Sequence of chain 2.C:
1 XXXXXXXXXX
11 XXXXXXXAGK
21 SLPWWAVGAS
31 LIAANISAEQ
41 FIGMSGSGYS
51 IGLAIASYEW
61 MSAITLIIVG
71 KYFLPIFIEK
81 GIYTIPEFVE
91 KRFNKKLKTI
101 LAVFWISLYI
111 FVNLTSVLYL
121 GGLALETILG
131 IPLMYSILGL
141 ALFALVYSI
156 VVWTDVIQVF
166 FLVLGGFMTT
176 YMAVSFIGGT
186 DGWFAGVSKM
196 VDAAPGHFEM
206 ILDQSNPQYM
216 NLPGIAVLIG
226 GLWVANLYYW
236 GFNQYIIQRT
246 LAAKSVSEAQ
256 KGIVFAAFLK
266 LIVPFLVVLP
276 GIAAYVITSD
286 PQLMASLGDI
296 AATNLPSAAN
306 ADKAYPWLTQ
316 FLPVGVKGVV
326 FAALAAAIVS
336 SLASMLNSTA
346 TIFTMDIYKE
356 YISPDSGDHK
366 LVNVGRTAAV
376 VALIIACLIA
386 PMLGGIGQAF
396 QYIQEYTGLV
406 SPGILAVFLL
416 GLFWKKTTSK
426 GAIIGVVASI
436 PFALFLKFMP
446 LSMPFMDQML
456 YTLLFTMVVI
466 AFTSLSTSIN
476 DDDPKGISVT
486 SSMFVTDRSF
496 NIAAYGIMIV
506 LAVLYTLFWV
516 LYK

Binding-site contacts:
Ligand atom O2 contacts residue ASN35 of chain 2.C at 3.2 Å (h-bond).
Ligand atom O1 contacts residue GLN399 of chain 2.C at 3.6 Å.
Ligand atom C3 contacts residue TYR58 of chain 2.C at 4.3 Å (hydrophobic).
Ligand atom O1 contacts residue PHE395 of chain 2.C at 3.7 Å.
Ligand atom O2 contacts residue GLU59 of chain 2.C at 3.0 Å (salt-bridge).
Ligand atom O6 contacts residue ALA230 of chain 2.C at 4.0 Å.
Ligand atom C3 contacts residue LYS265 of chain 2.C at 3.5 Å.
Ligand atom O3 contacts residue TYR58 of chain 2.C at 3.3 Å (h-bond).
Ligand atom O2 contacts residue GLN40 of chain 2.C at 2.8 Å (h-bond).
Ligand atom O1 contacts residue GLN40 of chain 2.C at 3.1 Å (h-bond).
Ligand atom O4 contacts residue TYR58 of chain 2.C at 3.2 Å (h-bond).
Ligand atom O3 contacts residue LYS265 of chain 2.C at 2.9 Å (salt-bridge).
Ligand atom C2 contacts residue LYS265 of chain 2.C at 3.6 Å.
Ligand atom C6 contacts residue TYR58 of chain 2.C at 4.2 Å (hydrophobic).
Ligand atom C4 contacts residue TYR58 of chain 2.C at 4.2 Å (hydrophobic).
Ligand atom O3 contacts residue GLU59 of chain 2.C at 3.1 Å (salt-bridge).
Ligand atom O4 contacts residue ASN231 of chain 2.C at 2.7 Å (h-bond).
Ligand atom O4 contacts residue SER62 of chain 2.C at 3.0 Å (h-bond).
Ligand atom O6 contacts residue TYR234 of chain 2.C at 4.2 Å.
Ligand atom C4 contacts residue ASN231 of chain 2.C at 3.4 Å.
Ligand atom C5 contacts residue TYR234 of chain 2.C at 3.8 Å (hydrophobic).
Ligand atom C3 contacts residue GLU59 of chain 2.C at 3.8 Å.
Ligand atom C5 contacts residue GLN399 of chain 2.C at 4.0 Å.
Ligand atom C2 contacts residue GLN40 of chain 2.C at 3.8 Å.
Ligand atom C2 contacts residue GLU59 of chain 2.C at 3.2 Å.
Ligand atom C6 contacts residue ASN231 of chain 2.C at 3.8 Å.
Ligand atom C3 contacts residue TRP235 of chain 2.C at 3.6 Å (hydrophobic).
Ligand atom O6 contacts residue GLN399 of chain 2.C at 2.6 Å (h-bond).
Ligand atom O5 contacts residue GLN399 of chain 2.C at 3.0 Å (h-bond).
Ligand atom C6 contacts residue GLN399 of chain 2.C at 3.3 Å.
Ligand atom O2 contacts residue LYS265 of chain 2.C at 2.8 Å (salt-bridge).
Ligand atom C1 contacts residue GLN399 of chain 2.C at 3.9 Å.
Ligand atom C4 contacts residue TRP235 of chain 2.C at 3.8 Å (hydrophobic).
Ligand atom C1 contacts residue GLN40 of chain 2.C at 3.9 Å.
Ligand atom C6 contacts residue ALA230 of chain 2.C at 3.8 Å (hydrophobic).
Ligand atom C4 contacts residue SER62 of chain 2.C at 3.3 Å.
Ligand atom C3 contacts residue SER62 of chain 2.C at 3.5 Å.
Ligand atom O3 contacts residue TRP235 of chain 2.C at 3.5 Å (h-bond).
Ligand atom C5 contacts residue ASN231 of chain 2.C at 4.2 Å.
Ligand atom O3 contacts residue SER62 of chain 2.C at 2.6 Å (h-bond).

A protein and the small-molecule ligand that binds it are described below.
Small molecule (SMILES): OC[C@H]1O[C@@H](O)[C@H](O)[C@@H](O)[C@H]1O